The protein below binds the small molecule below.
Small molecule (SMILES): CC(=O)N[C@H]1[C@H](O[C@H]2[C@H](O)[C@@H](NC(C)=O)CO[C@@H]2CO)O[C@H](CO)[C@@H](O)[C@@H]1O

Binding-site contacts:
Ligand atom C5 contacts residue ASN1134 of chain 1.C at 3.7 Å.
Ligand atom C7 contacts residue ASN1134 of chain 1.C at 3.5 Å.
Ligand atom C2 contacts residue ASN1134 of chain 1.C at 2.4 Å.
Ligand atom N2 contacts residue ASN1134 of chain 1.C at 2.9 Å (h-bond).
Ligand atom C4 contacts residue ASN1134 of chain 1.C at 4.2 Å.
Ligand atom C3 contacts residue ASN1134 of chain 1.C at 3.8 Å.
Ligand atom C1 contacts residue ASN1134 of chain 1.C at 1.4 Å.
Ligand atom O7 contacts residue ASN1134 of chain 1.C at 3.7 Å.
Ligand atom O5 contacts residue ASN1134 of chain 1.C at 2.4 Å (h-bond).

Sequence of chain 1.C:
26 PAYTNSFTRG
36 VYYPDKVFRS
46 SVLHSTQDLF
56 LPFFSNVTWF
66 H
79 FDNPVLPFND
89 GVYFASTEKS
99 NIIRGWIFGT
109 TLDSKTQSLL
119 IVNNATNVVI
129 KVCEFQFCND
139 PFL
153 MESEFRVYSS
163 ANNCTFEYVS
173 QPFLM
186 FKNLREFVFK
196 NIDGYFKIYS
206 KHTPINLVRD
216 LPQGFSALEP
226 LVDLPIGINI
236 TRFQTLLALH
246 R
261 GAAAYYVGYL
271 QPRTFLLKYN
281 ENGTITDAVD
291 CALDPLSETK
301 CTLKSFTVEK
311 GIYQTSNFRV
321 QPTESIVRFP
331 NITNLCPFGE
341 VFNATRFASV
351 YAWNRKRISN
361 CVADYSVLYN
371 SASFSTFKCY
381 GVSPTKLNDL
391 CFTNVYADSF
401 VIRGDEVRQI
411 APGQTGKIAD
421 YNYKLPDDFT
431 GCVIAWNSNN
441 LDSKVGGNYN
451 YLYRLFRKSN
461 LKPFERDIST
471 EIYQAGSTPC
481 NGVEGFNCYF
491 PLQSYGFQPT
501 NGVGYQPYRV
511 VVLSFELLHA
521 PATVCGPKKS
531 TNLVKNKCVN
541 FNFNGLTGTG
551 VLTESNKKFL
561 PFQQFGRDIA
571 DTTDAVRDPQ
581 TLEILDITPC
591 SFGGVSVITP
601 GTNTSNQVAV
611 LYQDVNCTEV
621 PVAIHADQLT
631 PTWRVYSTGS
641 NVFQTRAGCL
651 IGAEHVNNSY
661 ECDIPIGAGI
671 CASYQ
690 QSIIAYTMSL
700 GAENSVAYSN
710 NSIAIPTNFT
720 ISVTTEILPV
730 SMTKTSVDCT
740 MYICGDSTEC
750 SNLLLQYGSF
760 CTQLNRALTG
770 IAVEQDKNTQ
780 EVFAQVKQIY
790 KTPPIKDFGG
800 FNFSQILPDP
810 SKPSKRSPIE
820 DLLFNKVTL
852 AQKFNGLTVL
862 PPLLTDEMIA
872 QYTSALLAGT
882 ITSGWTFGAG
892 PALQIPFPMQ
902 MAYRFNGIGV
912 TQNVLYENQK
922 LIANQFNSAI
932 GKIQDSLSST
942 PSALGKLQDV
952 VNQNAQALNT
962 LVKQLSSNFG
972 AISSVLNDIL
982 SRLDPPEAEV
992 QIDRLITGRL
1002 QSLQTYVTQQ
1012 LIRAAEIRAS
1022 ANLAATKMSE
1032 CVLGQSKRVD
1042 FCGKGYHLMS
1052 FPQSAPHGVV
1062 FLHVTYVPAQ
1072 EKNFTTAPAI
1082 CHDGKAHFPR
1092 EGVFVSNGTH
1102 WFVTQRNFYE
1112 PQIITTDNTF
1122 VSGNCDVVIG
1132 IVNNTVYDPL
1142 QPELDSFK